This protein binds this small molecule.
Small molecule (SMILES): CC(=O)N[C@@H]1[C@@H](O)[C@H](O)[C@@H](CO)O[C@H]1O

Sequence of chain 1.A:
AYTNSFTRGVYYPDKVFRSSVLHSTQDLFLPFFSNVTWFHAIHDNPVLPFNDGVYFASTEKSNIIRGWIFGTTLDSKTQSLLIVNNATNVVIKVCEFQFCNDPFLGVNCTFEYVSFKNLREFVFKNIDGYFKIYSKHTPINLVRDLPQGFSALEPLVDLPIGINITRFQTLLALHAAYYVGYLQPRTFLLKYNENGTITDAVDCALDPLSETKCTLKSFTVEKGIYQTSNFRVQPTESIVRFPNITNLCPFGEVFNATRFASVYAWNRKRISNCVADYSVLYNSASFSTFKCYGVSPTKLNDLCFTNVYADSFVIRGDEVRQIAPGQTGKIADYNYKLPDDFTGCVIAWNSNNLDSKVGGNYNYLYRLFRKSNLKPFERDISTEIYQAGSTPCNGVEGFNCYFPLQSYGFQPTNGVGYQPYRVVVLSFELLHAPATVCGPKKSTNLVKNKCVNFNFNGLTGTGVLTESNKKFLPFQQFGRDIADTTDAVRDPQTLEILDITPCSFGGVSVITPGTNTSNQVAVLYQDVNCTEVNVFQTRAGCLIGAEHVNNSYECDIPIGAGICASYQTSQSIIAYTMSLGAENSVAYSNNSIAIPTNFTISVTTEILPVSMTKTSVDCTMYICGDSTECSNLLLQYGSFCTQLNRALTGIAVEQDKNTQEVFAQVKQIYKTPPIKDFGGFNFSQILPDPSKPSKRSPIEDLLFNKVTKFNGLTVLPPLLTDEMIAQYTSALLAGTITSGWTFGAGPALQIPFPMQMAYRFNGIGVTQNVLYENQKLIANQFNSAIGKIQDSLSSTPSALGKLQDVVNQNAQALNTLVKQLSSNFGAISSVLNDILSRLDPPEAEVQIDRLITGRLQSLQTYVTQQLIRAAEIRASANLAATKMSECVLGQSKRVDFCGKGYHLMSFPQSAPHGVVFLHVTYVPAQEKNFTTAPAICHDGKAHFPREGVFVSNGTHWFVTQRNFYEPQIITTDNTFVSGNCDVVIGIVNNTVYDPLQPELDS

Binding-site contacts:
Ligand atom C7 contacts residue ASN616 of chain 1.A at 4.2 Å.
Ligand atom C2 contacts residue ASN616 of chain 1.A at 2.4 Å.
Ligand atom C4 contacts residue ASN616 of chain 1.A at 3.2 Å.
Ligand atom O5 contacts residue ASN616 of chain 1.A at 2.5 Å (h-bond).
Ligand atom O3 contacts residue ASN616 of chain 1.A at 4.0 Å.
Ligand atom C5 contacts residue ASN616 of chain 1.A at 3.3 Å.
Ligand atom C3 contacts residue ASN616 of chain 1.A at 3.3 Å.
Ligand atom C8 contacts residue THR618 of chain 1.A at 4.5 Å.
Ligand atom O7 contacts residue ASN616 of chain 1.A at 3.9 Å.
Ligand atom O7 contacts residue THR618 of chain 1.A at 2.9 Å (h-bond).
Ligand atom N2 contacts residue ASN616 of chain 1.A at 3.6 Å.
Ligand atom C1 contacts residue ASN616 of chain 1.A at 1.4 Å.
Ligand atom C7 contacts residue THR618 of chain 1.A at 4.0 Å.
Ligand atom C6 contacts residue ASN616 of chain 1.A at 3.9 Å.